Sequence of chain 1.D:
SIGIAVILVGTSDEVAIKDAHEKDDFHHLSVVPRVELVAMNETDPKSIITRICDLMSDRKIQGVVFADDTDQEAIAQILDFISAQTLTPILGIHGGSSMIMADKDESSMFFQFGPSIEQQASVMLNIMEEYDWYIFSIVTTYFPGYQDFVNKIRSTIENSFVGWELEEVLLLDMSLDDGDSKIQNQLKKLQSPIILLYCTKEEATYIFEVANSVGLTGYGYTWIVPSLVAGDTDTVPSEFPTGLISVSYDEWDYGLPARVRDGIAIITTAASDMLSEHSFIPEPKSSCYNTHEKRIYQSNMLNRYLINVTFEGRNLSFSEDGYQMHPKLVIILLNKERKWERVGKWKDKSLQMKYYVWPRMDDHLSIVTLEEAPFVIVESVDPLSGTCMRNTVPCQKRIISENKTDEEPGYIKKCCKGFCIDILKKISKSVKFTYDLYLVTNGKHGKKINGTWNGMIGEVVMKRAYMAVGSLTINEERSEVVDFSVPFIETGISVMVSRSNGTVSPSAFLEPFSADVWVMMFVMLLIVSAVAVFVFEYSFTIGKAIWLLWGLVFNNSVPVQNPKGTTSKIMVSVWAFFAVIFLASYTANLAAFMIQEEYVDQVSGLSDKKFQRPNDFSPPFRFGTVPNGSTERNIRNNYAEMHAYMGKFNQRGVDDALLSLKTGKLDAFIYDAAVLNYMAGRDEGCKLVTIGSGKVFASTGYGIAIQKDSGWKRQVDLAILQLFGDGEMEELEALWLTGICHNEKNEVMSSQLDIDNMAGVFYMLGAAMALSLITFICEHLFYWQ

A protein and the small-molecule ligand that binds it are described below.
Small molecule (SMILES): CC(=O)N[C@H]1[C@H](O[C@H]2[C@H](O)[C@@H](NC(C)=O)CO[C@@H]2CO)O[C@H](CO)[C@@H](O)[C@@H]1O

Binding-site contacts:
Ligand atom O5 contacts residue ASN719 of chain 1.D at 2.4 Å (h-bond).
Ligand atom C3 contacts residue ASN719 of chain 1.D at 3.8 Å.
Ligand atom C7 contacts residue ASN719 of chain 1.D at 3.8 Å.
Ligand atom C2 contacts residue ASN719 of chain 1.D at 2.5 Å.
Ligand atom C1 contacts residue ASN719 of chain 1.D at 1.4 Å.
Ligand atom O7 contacts residue ASN719 of chain 1.D at 4.3 Å.
Ligand atom C4 contacts residue ASN719 of chain 1.D at 4.2 Å.
Ligand atom C8 contacts residue ARG743 of chain 1.D at 4.3 Å.
Ligand atom C6 contacts residue ASN719 of chain 1.D at 4.4 Å.
Ligand atom C5 contacts residue ASN719 of chain 1.D at 3.7 Å.
Ligand atom N2 contacts residue ASN719 of chain 1.D at 2.9 Å (h-bond).